A small-molecule ligand and the protein it binds are described below.
Small molecule (SMILES): CC1(C)[C@@H]2CC[C@@]1(C)C(=O)C2

Binding-site contacts:
Ligand atom O contacts residue LEU252 of chain 1.B at 3.8 Å.
Ligand atom C5 contacts residue LEU252 of chain 1.B at 4.1 Å (hydrophobic).
Ligand atom C10 contacts residue VAL404 of chain 1.B at 4.0 Å (hydrophobic).
Ligand atom C7 contacts residue CAH1 of chain 1.H at 0.2 Å.
Ligand atom O contacts residue TRP89 of chain 1.B at 3.4 Å.
Ligand atom C4 contacts residue CAH1 of chain 1.H at 0.2 Å.
Ligand atom C2 contacts residue TYR98 of chain 1.B at 3.6 Å (hydrophobic).
Ligand atom C2 contacts residue CAH1 of chain 1.H at 0.1 Å.
Ligand atom C6 contacts residue CAH1 of chain 1.H at 0.2 Å.
Ligand atom C10 contacts residue LEU255 of chain 1.B at 3.9 Å (hydrophobic).
Ligand atom C3 contacts residue CAH1 of chain 1.H at 0.1 Å.
Ligand atom O contacts residue LEU255 of chain 1.B at 3.4 Å.
Ligand atom O contacts residue TYR98 of chain 1.B at 2.8 Å (h-bond).
Ligand atom C6 contacts residue LEU252 of chain 1.B at 4.1 Å (hydrophobic).
Ligand atom C8 contacts residue THR260 of chain 1.B at 4.0 Å.
Ligand atom C2 contacts residue LEU255 of chain 1.B at 4.2 Å (hydrophobic).
Ligand atom C5 contacts residue HEM1 of chain 1.G at 3.6 Å.
Ligand atom C3 contacts residue TYR98 of chain 1.B at 3.8 Å (hydrophobic).
Ligand atom C8 contacts residue HEM1 of chain 1.G at 3.8 Å.
Ligand atom C8 contacts residue VAL303 of chain 1.B at 3.6 Å (hydrophobic).
Ligand atom C4 contacts residue HEM1 of chain 1.G at 3.6 Å.
Ligand atom C6 contacts residue GLY256 of chain 1.B at 3.8 Å.
Ligand atom C3 contacts residue THR103 of chain 1.B at 3.7 Å.
Ligand atom C5 contacts residue GLY256 of chain 1.B at 4.2 Å.
Ligand atom C3 contacts residue HEM1 of chain 1.G at 4.0 Å.
Ligand atom O contacts residue CAH1 of chain 1.H at 0.1 Å (h-bond).
Ligand atom C10 contacts residue CAH1 of chain 1.H at 0.3 Å.
Ligand atom C8 contacts residue VAL404 of chain 1.B at 4.4 Å (hydrophobic).
Ligand atom C2 contacts residue TRP89 of chain 1.B at 4.1 Å (hydrophobic).
Ligand atom C9 contacts residue CAH1 of chain 1.H at 0.2 Å.
Ligand atom C10 contacts residue THR187 of chain 1.B at 3.9 Å.
Ligand atom C5 contacts residue CAH1 of chain 1.H at 0.2 Å.
Ligand atom C9 contacts residue VAL303 of chain 1.B at 3.8 Å (hydrophobic).
Ligand atom C8 contacts residue CAH1 of chain 1.H at 0.3 Å.
Ligand atom C6 contacts residue LEU255 of chain 1.B at 4.2 Å (hydrophobic).
Ligand atom C1 contacts residue CAH1 of chain 1.H at 0.1 Å.
Ligand atom C10 contacts residue TRP89 of chain 1.B at 3.9 Å (hydrophobic).
Ligand atom C9 contacts residue ASP305 of chain 1.B at 3.8 Å.
Ligand atom C3 contacts residue LEU252 of chain 1.B at 3.9 Å (hydrophobic).
Ligand atom C2 contacts residue LEU252 of chain 1.B at 3.9 Å (hydrophobic).

Sequence of chain 1.B:
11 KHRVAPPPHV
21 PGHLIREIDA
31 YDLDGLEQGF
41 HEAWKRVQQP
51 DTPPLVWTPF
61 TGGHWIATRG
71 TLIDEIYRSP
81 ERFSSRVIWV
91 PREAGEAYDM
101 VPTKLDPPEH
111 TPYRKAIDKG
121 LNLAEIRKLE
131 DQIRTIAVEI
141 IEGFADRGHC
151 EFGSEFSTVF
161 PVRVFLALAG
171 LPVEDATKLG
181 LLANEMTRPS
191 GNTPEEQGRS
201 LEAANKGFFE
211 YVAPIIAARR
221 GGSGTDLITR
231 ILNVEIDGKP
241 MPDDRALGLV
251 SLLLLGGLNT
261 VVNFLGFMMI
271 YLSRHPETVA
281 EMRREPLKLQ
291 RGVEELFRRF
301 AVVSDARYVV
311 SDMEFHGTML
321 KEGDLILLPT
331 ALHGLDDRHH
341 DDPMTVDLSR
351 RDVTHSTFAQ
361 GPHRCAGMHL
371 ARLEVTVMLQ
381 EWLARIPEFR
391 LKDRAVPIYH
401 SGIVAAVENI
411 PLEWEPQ